Binding-site contacts:
Ligand atom N2 contacts residue ASP199 of chain 1.B at 3.6 Å.
Ligand atom O2 contacts residue ASP199 of chain 1.B at 2.8 Å (salt-bridge).
Ligand atom C2 contacts residue LEU206 of chain 1.B at 3.4 Å (hydrophobic).
Ligand atom C9 contacts residue LEU109 of chain 1.B at 3.8 Å (hydrophobic).
Ligand atom C17 contacts residue ILE207 of chain 1.B at 3.5 Å (hydrophobic).
Ligand atom C7 contacts residue LYS88 of chain 1.B at 3.1 Å.
Ligand atom BR1 contacts residue PHE200 of chain 1.B at 3.4 Å.
Ligand atom C14 contacts residue GLY201 of chain 1.B at 3.6 Å.
Ligand atom N2 contacts residue LYS88 of chain 1.B at 3.3 Å (salt-bridge).
Ligand atom C16 contacts residue ANP1 of chain 1.D at 3.1 Å.
Ligand atom O1 contacts residue LYS88 of chain 1.B at 2.4 Å (salt-bridge).
Ligand atom N4 contacts residue VAL202 of chain 1.B at 3.2 Å (h-bond).
Ligand atom C4 contacts residue PHE200 of chain 1.B at 3.5 Å (hydrophobic).
Ligand atom O2 contacts residue LYS88 of chain 1.B at 2.7 Å (salt-bridge).
Ligand atom C7 contacts residue ASP199 of chain 1.B at 3.5 Å.
Ligand atom C3 contacts residue PHE200 of chain 1.B at 3.4 Å (hydrophobic).
Ligand atom C10 contacts residue LEU109 of chain 1.B at 3.4 Å (hydrophobic).
Ligand atom CL1 contacts residue ILE132 of chain 1.B at 3.6 Å.
Ligand atom C10 contacts residue PHE200 of chain 1.B at 3.4 Å (hydrophobic).
Ligand atom C17 contacts residue ALA211 of chain 1.B at 3.6 Å (hydrophobic).
Ligand atom CL1 contacts residue ASP199 of chain 1.B at 3.5 Å.
Ligand atom BR1 contacts residue VAL118 of chain 1.B at 3.4 Å.
Ligand atom O2 contacts residue ANP1 of chain 1.D at 3.5 Å (h-bond).
Ligand atom CL1 contacts residue MET134 of chain 1.B at 2.8 Å.
Ligand atom C3 contacts residue LEU206 of chain 1.B at 3.4 Å (hydrophobic).
Ligand atom CL1 contacts residue LYS88 of chain 1.B at 3.6 Å.
Ligand atom C13 contacts residue MET134 of chain 1.B at 3.6 Å (hydrophobic).
Ligand atom N3 contacts residue LEU206 of chain 1.B at 3.5 Å.
Ligand atom C14 contacts residue VAL202 of chain 1.B at 3.5 Å (hydrophobic).
Ligand atom N4 contacts residue LEU206 of chain 1.B at 3.5 Å.
Ligand atom C12 contacts residue MET134 of chain 1.B at 3.1 Å (hydrophobic).
Ligand atom F1 contacts residue VAL202 of chain 1.B at 3.1 Å.
Ligand atom C15 contacts residue LYS88 of chain 1.B at 3.3 Å.
Ligand atom C14 contacts residue LEU206 of chain 1.B at 3.5 Å (hydrophobic).
Ligand atom N4 contacts residue SER203 of chain 1.B at 3.2 Å (h-bond).
Ligand atom C11 contacts residue PHE200 of chain 1.B at 3.8 Å (hydrophobic).
Ligand atom C14 contacts residue SER203 of chain 1.B at 3.3 Å.
Ligand atom O1 contacts residue ASP199 of chain 1.B at 2.8 Å (salt-bridge).
Ligand atom N4 contacts residue PHE200 of chain 1.B at 3.7 Å.
Ligand atom C15 contacts residue ANP1 of chain 1.D at 3.7 Å.

A small-molecule ligand and the protein it binds are described below.
Small molecule (SMILES): Cn1cnc2c(F)c(Nc3ccc(Br)cc3Cl)c(C(=O)NOCCO)cc21

Sequence of chain 1.B:
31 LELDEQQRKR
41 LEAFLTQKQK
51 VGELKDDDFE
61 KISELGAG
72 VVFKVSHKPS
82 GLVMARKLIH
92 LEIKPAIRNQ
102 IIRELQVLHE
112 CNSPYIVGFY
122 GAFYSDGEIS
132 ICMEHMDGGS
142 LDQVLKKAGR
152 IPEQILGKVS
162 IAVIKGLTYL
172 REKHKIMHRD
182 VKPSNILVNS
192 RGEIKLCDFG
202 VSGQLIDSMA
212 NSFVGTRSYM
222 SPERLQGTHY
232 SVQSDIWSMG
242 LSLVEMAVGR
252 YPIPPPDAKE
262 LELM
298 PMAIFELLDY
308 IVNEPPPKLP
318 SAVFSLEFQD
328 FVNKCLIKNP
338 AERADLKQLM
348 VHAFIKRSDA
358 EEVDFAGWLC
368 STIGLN